Binding-site contacts:
Ligand atom C7 contacts residue ASN657 of chain 1.C at 3.5 Å.
Ligand atom C1 contacts residue ASN657 of chain 1.C at 1.4 Å.
Ligand atom O5 contacts residue ASN657 of chain 1.C at 2.4 Å (h-bond).
Ligand atom C2 contacts residue ASN657 of chain 1.C at 2.5 Å.
Ligand atom C5 contacts residue ASN657 of chain 1.C at 3.7 Å.
Ligand atom C4 contacts residue ASN657 of chain 1.C at 4.2 Å.
Ligand atom O7 contacts residue ASN657 of chain 1.C at 3.8 Å.
Ligand atom N2 contacts residue ASN657 of chain 1.C at 2.9 Å (h-bond).
Ligand atom C3 contacts residue ASN657 of chain 1.C at 3.8 Å.

A small-molecule ligand and the protein it binds are described below.
Small molecule (SMILES): CC(=O)N[C@@H]1[C@@H](O)[C@H](O)[C@@H](CO)O[C@H]1O

Sequence of chain 1.C:
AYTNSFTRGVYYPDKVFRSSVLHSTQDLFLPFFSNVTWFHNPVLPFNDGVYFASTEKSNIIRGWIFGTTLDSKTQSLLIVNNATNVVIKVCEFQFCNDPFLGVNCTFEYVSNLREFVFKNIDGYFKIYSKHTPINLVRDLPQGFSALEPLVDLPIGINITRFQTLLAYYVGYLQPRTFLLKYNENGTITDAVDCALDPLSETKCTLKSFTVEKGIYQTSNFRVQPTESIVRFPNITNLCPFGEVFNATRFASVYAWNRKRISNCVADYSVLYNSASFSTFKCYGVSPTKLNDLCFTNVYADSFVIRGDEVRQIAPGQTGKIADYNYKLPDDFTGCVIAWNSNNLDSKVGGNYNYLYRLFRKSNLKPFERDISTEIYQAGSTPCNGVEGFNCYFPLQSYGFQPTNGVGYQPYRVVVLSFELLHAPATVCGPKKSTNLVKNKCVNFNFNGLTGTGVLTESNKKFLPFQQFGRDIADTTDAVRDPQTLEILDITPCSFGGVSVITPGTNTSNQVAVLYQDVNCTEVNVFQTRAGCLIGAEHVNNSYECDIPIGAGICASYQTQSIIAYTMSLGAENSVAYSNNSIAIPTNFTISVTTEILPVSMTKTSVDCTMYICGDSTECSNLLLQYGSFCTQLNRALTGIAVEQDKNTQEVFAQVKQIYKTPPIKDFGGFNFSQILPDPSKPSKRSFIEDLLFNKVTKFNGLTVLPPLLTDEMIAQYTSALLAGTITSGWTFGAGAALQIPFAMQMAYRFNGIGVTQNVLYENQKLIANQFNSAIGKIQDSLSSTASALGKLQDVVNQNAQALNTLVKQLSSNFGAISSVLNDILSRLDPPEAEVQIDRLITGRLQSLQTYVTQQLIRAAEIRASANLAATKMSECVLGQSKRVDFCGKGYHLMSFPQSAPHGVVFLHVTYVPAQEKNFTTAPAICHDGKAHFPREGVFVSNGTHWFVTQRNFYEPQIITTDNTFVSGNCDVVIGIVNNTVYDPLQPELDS